Sequence of chain 2.A:
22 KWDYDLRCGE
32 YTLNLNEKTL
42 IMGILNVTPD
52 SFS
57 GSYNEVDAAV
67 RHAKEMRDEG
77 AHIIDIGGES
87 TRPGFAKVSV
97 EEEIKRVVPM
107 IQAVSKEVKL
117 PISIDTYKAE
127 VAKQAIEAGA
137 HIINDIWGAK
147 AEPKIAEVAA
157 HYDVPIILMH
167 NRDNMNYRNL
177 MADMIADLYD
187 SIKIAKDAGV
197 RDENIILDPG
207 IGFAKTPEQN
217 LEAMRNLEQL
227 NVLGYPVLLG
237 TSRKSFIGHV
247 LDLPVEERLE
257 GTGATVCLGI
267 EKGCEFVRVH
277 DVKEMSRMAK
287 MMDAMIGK

Binding-site contacts:
Ligand atom C6 contacts residue ARG274 of chain 2.A at 3.3 Å.
Ligand atom C2 contacts residue ARG274 of chain 2.A at 3.9 Å.
Ligand atom C9 contacts residue ASP121 of chain 2.A at 3.9 Å.
Ligand atom N5 contacts residue PHE209 of chain 2.A at 3.6 Å.
Ligand atom C7 contacts residue ARG274 of chain 2.A at 3.5 Å.
Ligand atom N5 contacts residue ARG274 of chain 2.A at 3.1 Å (salt-bridge).
Ligand atom C2 contacts residue ASP204 of chain 2.A at 3.5 Å.
Ligand atom C10 contacts residue ARG274 of chain 2.A at 3.2 Å.
Ligand atom C6A contacts residue ARG274 of chain 2.A at 4.0 Å.
Ligand atom O4 contacts residue LYS240 of chain 2.A at 2.8 Å (salt-bridge).
Ligand atom C4 contacts residue LYS240 of chain 2.A at 3.6 Å.
Ligand atom N5 contacts residue LYS240 of chain 2.A at 3.0 Å (salt-bridge).
Ligand atom C10 contacts residue PHE209 of chain 2.A at 3.9 Å (hydrophobic).
Ligand atom C6 contacts residue LYS240 of chain 2.A at 4.0 Å.
Ligand atom C4 contacts residue GLY236 of chain 2.A at 3.9 Å.
Ligand atom N2 contacts residue ASP204 of chain 2.A at 3.1 Å (salt-bridge).
Ligand atom C4 contacts residue ARG274 of chain 2.A at 3.9 Å.
Ligand atom N8 contacts residue ASP121 of chain 2.A at 3.0 Å (salt-bridge).
Ligand atom C7 contacts residue ASP121 of chain 2.A at 3.7 Å.
Ligand atom C6A contacts residue LYS240 of chain 2.A at 4.0 Å.
Ligand atom N1 contacts residue ASN140 of chain 2.A at 3.1 Å (h-bond).
Ligand atom N8 contacts residue ARG274 of chain 2.A at 3.5 Å.
Ligand atom C6 contacts residue PHE209 of chain 2.A at 3.8 Å (hydrophobic).
Ligand atom C2 contacts residue ASN140 of chain 2.A at 3.5 Å.
Ligand atom N1 contacts residue ARG274 of chain 2.A at 3.9 Å.
Ligand atom N8 contacts residue ILE142 of chain 2.A at 3.7 Å.
Ligand atom C9 contacts residue ARG274 of chain 2.A at 3.3 Å.
Ligand atom O4 contacts residue GLY236 of chain 2.A at 3.0 Å (h-bond).
Ligand atom C9 contacts residue ILE142 of chain 2.A at 4.0 Å (hydrophobic).
Ligand atom C4 contacts residue MET165 of chain 2.A at 3.9 Å (hydrophobic).
Ligand atom C6A contacts residue POP1 of chain 2.C at 2.9 Å.
Ligand atom C7 contacts residue POP1 of chain 2.C at 3.7 Å.
Ligand atom C10 contacts residue LYS240 of chain 2.A at 3.7 Å.
Ligand atom N3 contacts residue ASP204 of chain 2.A at 3.0 Å (salt-bridge).
Ligand atom N2 contacts residue ASN140 of chain 2.A at 2.6 Å (h-bond).
Ligand atom C2 contacts residue MET165 of chain 2.A at 4.0 Å (hydrophobic).
Ligand atom C6 contacts residue POP1 of chain 2.C at 3.7 Å.
Ligand atom N1 contacts residue ILE142 of chain 2.A at 3.9 Å.
Ligand atom N2 contacts residue LEU234 of chain 2.A at 3.9 Å.
Ligand atom N3 contacts residue MET165 of chain 2.A at 3.7 Å.

The small molecule below binds the protein below.
Small molecule (SMILES): C=C1CN=c2nc(N)[nH]c(=O)c2=N1